A protein and the small-molecule ligand that binds it are described below.
Small molecule (SMILES): O=[As]c1ccccc1

Sequence of chain 1.A:
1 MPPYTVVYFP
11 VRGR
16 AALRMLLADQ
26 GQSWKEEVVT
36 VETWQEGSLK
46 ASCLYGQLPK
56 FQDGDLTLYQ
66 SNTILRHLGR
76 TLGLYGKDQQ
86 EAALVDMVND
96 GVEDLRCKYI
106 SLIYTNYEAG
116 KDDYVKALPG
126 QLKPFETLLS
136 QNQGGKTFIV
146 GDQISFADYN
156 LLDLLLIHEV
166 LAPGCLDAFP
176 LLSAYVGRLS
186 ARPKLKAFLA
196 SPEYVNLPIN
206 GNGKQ

Binding-site contacts:
Ligand atom C3 contacts residue 5AU1 of chain 1.D at 3.7 Å.
Ligand atom C5 contacts residue SER106 of chain 1.A at 4.2 Å.
Ligand atom C4 contacts residue 5AU1 of chain 1.D at 3.3 Å.
Ligand atom C2 contacts residue 5AU1 of chain 1.D at 3.3 Å.
Ligand atom C1 contacts residue CYS102 of chain 1.A at 3.4 Å (hydrophobic).
Ligand atom C6 contacts residue 5AU1 of chain 1.D at 3.7 Å.
Ligand atom C1 contacts residue 5AU1 of chain 1.D at 3.3 Å.
Ligand atom C5 contacts residue ILE105 of chain 1.A at 4.2 Å (hydrophobic).
Ligand atom AS7 contacts residue CYS102 of chain 1.A at 2.6 Å.
Ligand atom C5 contacts residue 5AU1 of chain 1.D at 3.3 Å.
Ligand atom C6 contacts residue ILE105 of chain 1.A at 3.9 Å (hydrophobic).
Ligand atom AS7 contacts residue ARG14 of chain 1.A at 4.0 Å.
Ligand atom C2 contacts residue CYS102 of chain 1.A at 4.4 Å (hydrophobic).
Ligand atom C6 contacts residue CYS102 of chain 1.A at 3.7 Å (hydrophobic).
Ligand atom AS7 contacts residue 5AU1 of chain 1.D at 3.0 Å.
Ligand atom C6 contacts residue SER106 of chain 1.A at 4.2 Å.